Sequence of chain 1.A:
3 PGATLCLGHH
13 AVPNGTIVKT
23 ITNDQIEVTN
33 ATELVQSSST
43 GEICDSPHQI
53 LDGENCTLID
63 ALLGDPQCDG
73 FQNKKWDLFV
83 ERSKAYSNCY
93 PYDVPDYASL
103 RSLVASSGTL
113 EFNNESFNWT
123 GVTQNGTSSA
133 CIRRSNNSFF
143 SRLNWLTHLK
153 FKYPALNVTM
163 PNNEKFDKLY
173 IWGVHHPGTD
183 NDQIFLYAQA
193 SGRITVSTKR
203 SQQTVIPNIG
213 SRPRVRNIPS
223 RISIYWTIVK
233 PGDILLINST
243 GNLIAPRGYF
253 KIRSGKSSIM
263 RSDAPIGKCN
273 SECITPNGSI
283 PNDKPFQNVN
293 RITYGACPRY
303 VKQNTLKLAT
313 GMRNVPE

The protein below binds the small molecule below.
Small molecule (SMILES): CC(=O)N[C@H]1[C@H](O[C@H]2[C@H](O)[C@@H](NC(C)=O)CO[C@@H]2CO)O[C@H](CO)[C@@H](O)[C@@H]1O

Sequence of chain 1.B:
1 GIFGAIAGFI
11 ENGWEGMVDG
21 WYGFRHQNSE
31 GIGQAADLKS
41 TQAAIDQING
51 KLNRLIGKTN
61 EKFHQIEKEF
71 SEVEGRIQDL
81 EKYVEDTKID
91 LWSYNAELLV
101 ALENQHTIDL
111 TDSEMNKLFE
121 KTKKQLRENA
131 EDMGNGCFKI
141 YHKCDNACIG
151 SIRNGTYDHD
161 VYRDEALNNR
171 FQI

Binding-site contacts:
Ligand atom C5 contacts residue ASN279 of chain 1.A at 3.6 Å.
Ligand atom C8 contacts residue GLU69 of chain 1.B at 3.4 Å.
Ligand atom C7 contacts residue ASN279 of chain 1.A at 3.1 Å.
Ligand atom C7 contacts residue GLU69 of chain 1.B at 4.5 Å.
Ligand atom C1 contacts residue ASN279 of chain 1.A at 1.4 Å.
Ligand atom O5 contacts residue ASN279 of chain 1.A at 2.3 Å (h-bond).
Ligand atom N2 contacts residue ASN279 of chain 1.A at 2.9 Å (h-bond).
Ligand atom C7 contacts residue VAL291 of chain 1.A at 4.3 Å (hydrophobic).
Ligand atom C1 contacts residue VAL291 of chain 1.A at 3.5 Å (hydrophobic).
Ligand atom C1 contacts residue ASN292 of chain 1.A at 4.1 Å.
Ligand atom C4 contacts residue ASN279 of chain 1.A at 4.2 Å.
Ligand atom O7 contacts residue ASN279 of chain 1.A at 3.0 Å (h-bond).
Ligand atom C6 contacts residue ASN292 of chain 1.A at 4.4 Å.
Ligand atom C2 contacts residue ASN279 of chain 1.A at 2.5 Å.
Ligand atom C3 contacts residue ASN279 of chain 1.A at 3.8 Å.
Ligand atom N2 contacts residue VAL291 of chain 1.A at 3.4 Å (h-bond).
Ligand atom C2 contacts residue VAL291 of chain 1.A at 3.9 Å (hydrophobic).
Ligand atom O5 contacts residue ASN292 of chain 1.A at 3.9 Å.
Ligand atom C5 contacts residue ASN292 of chain 1.A at 3.9 Å.
Ligand atom C8 contacts residue ASN279 of chain 1.A at 4.4 Å.
Ligand atom C3 contacts residue VAL291 of chain 1.A at 4.2 Å (hydrophobic).
Ligand atom C8 contacts residue VAL291 of chain 1.A at 4.2 Å (hydrophobic).
Ligand atom O6 contacts residue ASN292 of chain 1.A at 4.2 Å.
Ligand atom O6 contacts residue GLU69 of chain 1.B at 3.3 Å (salt-bridge).
Ligand atom C8 contacts residue SER39 of chain 1.A at 3.6 Å.